This protein binds this small molecule.
Small molecule (SMILES): CC(=O)N[C@H]1[C@H](O[C@H]2[C@H](O)[C@@H](NC(C)=O)CO[C@@H]2CO)O[C@H](CO)[C@@H](O[C@@H]2O[C@H](CO[C@H]3O[C@H](CO)[C@@H](O)[C@H](O)[C@@H]3O)[C@@H](O)[C@H](O[C@H]3O[C@H](CO)[C@@H](O)[C@H](O)[C@@H]3O[C@H]3O[C@H](CO)[C@@H](O)[C@H](O)[C@@H]3O[C@H]3O[C@H](CO)[C@@H](O)[C@H](O)[C@@H]3O)[C@@H]2O)[C@@H]1O

Sequence of chain 2.A:
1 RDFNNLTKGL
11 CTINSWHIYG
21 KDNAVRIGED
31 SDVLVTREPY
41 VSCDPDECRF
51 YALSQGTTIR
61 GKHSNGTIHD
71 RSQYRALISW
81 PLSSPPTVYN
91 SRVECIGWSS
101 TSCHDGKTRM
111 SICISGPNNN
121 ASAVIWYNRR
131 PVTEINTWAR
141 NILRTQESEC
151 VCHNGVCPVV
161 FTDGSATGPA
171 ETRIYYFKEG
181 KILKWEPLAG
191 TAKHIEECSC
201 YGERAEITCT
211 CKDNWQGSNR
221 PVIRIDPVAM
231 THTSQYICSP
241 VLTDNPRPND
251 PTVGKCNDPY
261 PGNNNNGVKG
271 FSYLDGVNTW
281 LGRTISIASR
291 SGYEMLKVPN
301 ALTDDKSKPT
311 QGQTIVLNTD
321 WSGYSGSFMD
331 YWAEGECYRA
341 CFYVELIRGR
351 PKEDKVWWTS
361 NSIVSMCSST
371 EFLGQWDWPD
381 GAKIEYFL

Binding-site contacts:
Ligand atom O6 contacts residue GLN375 of chain 4.A at 3.3 Å.
Ligand atom O3 contacts residue GLY312 of chain 4.A at 2.9 Å (h-bond).
Ligand atom C6 contacts residue LEU373 of chain 4.A at 3.3 Å (hydrophobic).
Ligand atom O5 contacts residue ASN120 of chain 2.A at 2.4 Å (h-bond).
Ligand atom C5 contacts residue ASN120 of chain 2.A at 3.7 Å.
Ligand atom C6 contacts residue ILE285 of chain 4.A at 3.5 Å (hydrophobic).
Ligand atom C3 contacts residue GLU294 of chain 4.A at 3.3 Å.
Ligand atom C6 contacts residue ASP250 of chain 4.A at 3.5 Å.
Ligand atom O6 contacts residue ASP250 of chain 4.A at 2.6 Å (salt-bridge).
Ligand atom C6 contacts residue GLN311 of chain 4.A at 3.6 Å.
Ligand atom O5 contacts residue ASP250 of chain 4.A at 3.5 Å (salt-bridge).
Ligand atom C6 contacts residue ARG283 of chain 4.A at 3.7 Å.
Ligand atom C8 contacts residue ASN119 of chain 2.A at 3.2 Å.
Ligand atom O6 contacts residue THR310 of chain 4.A at 3.5 Å (h-bond).
Ligand atom C6 contacts residue LYS308 of chain 4.A at 3.6 Å.
Ligand atom O5 contacts residue GLY374 of chain 4.A at 3.3 Å.
Ligand atom C6 contacts residue THR310 of chain 4.A at 3.6 Å.
Ligand atom O2 contacts residue GLY312 of chain 4.A at 3.2 Å.
Ligand atom C4 contacts residue GLU294 of chain 4.A at 3.5 Å.
Ligand atom C7 contacts residue ASN120 of chain 2.A at 3.5 Å.
Ligand atom O5 contacts residue ARG283 of chain 4.A at 3.1 Å (salt-bridge).
Ligand atom O2 contacts residue LEU296 of chain 4.A at 3.3 Å.
Ligand atom N2 contacts residue ASN120 of chain 2.A at 2.8 Å (h-bond).
Ligand atom O3 contacts residue ASN249 of chain 4.A at 2.9 Å (h-bond).
Ligand atom C1 contacts residue ASN120 of chain 2.A at 1.4 Å.
Ligand atom O3 contacts residue GLU294 of chain 4.A at 2.6 Å (salt-bridge).
Ligand atom O3 contacts residue GLN311 of chain 4.A at 3.2 Å.
Ligand atom O4 contacts residue GLU294 of chain 4.A at 2.8 Å (salt-bridge).
Ligand atom C3 contacts residue GLY312 of chain 4.A at 3.1 Å.
Ligand atom C5 contacts residue GLN375 of chain 4.A at 3.6 Å.
Ligand atom O6 contacts residue LYS308 of chain 4.A at 2.7 Å (salt-bridge).
Ligand atom O2 contacts residue ASN249 of chain 4.A at 3.2 Å (h-bond).
Ligand atom C5 contacts residue ARG283 of chain 4.A at 3.5 Å.
Ligand atom O4 contacts residue ARG247 of chain 4.A at 3.2 Å (salt-bridge).
Ligand atom O3 contacts residue ASP250 of chain 4.A at 2.9 Å (salt-bridge).
Ligand atom O4 contacts residue ILE287 of chain 4.A at 3.1 Å.
Ligand atom C2 contacts residue ASN120 of chain 2.A at 2.4 Å.
Ligand atom O6 contacts residue ILE285 of chain 4.A at 2.8 Å (h-bond).
Ligand atom O3 contacts residue ARG283 of chain 4.A at 2.9 Å (salt-bridge).
Ligand atom O5 contacts residue GLN375 of chain 4.A at 3.4 Å (h-bond).

Sequence of chain 4.A:
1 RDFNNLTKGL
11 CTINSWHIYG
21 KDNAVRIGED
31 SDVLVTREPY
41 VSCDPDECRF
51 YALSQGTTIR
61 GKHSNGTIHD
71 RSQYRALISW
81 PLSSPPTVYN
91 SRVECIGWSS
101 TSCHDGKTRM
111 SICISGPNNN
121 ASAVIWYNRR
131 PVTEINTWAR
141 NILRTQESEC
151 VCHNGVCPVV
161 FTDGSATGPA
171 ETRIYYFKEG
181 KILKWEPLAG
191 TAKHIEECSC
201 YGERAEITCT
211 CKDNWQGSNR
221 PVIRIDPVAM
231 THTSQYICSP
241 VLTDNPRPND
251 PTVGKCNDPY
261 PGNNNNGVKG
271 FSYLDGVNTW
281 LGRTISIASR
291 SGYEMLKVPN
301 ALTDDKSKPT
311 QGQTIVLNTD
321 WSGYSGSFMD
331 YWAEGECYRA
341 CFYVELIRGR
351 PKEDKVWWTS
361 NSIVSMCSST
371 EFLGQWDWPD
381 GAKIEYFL